Sequence of chain 3.A:
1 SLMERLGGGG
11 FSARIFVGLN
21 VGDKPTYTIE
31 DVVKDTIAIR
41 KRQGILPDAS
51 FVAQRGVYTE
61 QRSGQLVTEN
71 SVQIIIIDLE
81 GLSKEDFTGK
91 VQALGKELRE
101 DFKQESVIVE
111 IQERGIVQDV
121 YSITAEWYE

The protein below binds the small molecule below.
Small molecule (SMILES): CSC[C@H]1O[C@@H](n2cnc3c(N)ncnc32)[C@H](O)[C@@H]1O

Sequence of chain 1.A:
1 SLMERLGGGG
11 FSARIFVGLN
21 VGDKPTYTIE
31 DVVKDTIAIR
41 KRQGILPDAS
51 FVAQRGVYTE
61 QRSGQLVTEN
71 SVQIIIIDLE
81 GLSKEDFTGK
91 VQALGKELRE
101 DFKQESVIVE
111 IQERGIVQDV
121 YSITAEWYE

Binding-site contacts:
Ligand atom C1' contacts residue SER50 of chain 3.A at 3.3 Å.
Ligand atom O3' contacts residue GLU69 of chain 1.A at 2.6 Å (salt-bridge).
Ligand atom CS contacts residue ILE108 of chain 1.A at 3.9 Å (hydrophobic).
Ligand atom C2 contacts residue SER50 of chain 3.A at 3.7 Å.
Ligand atom N1 contacts residue ILE75 of chain 3.A at 3.8 Å.
Ligand atom C8 contacts residue NA1 of chain 3.D at 3.5 Å.
Ligand atom O4' contacts residue PHE16 of chain 1.A at 3.4 Å.
Ligand atom C4 contacts residue SER50 of chain 3.A at 3.7 Å.
Ligand atom C5' contacts residue GLY18 of chain 1.A at 3.6 Å.
Ligand atom N1 contacts residue ILE77 of chain 3.A at 3.0 Å (h-bond).
Ligand atom C2 contacts residue ILE77 of chain 3.A at 3.7 Å (hydrophobic).
Ligand atom C2 contacts residue ILE75 of chain 3.A at 3.3 Å (hydrophobic).
Ligand atom C5 contacts residue ALA49 of chain 3.A at 3.8 Å (hydrophobic).
Ligand atom O3' contacts residue SER71 of chain 1.A at 3.2 Å.
Ligand atom N3 contacts residue SER50 of chain 3.A at 2.9 Å (h-bond).
Ligand atom C8 contacts residue ILE108 of chain 1.A at 3.7 Å (hydrophobic).
Ligand atom C2 contacts residue ALA49 of chain 3.A at 3.7 Å (hydrophobic).
Ligand atom N6 contacts residue ILE77 of chain 3.A at 2.8 Å (h-bond).
Ligand atom O2' contacts residue GLY56 of chain 1.A at 3.4 Å.
Ligand atom C2' contacts residue GLY56 of chain 1.A at 3.7 Å.
Ligand atom S5' contacts residue PRO1 of chain 1.E at 3.7 Å.
Ligand atom C2' contacts residue SER50 of chain 3.A at 3.3 Å.
Ligand atom N6 contacts residue ASP48 of chain 3.A at 3.6 Å (salt-bridge).
Ligand atom N7 contacts residue NA1 of chain 3.D at 2.7 Å (h-bond).
Ligand atom N1 contacts residue ALA49 of chain 3.A at 3.8 Å.
Ligand atom N7 contacts residue ILE108 of chain 1.A at 3.6 Å.
Ligand atom O2' contacts residue GLN54 of chain 1.A at 3.3 Å (h-bond).
Ligand atom S5' contacts residue TYR58 of chain 1.A at 3.5 Å.
Ligand atom N7 contacts residue ASP48 of chain 3.A at 3.7 Å.
Ligand atom CS contacts residue SER106 of chain 1.A at 3.5 Å.
Ligand atom N3 contacts residue ALA49 of chain 3.A at 3.5 Å.
Ligand atom C6 contacts residue ILE77 of chain 3.A at 3.8 Å (hydrophobic).
Ligand atom N6 contacts residue LEU79 of chain 3.A at 3.5 Å.
Ligand atom C3' contacts residue GLU69 of chain 1.A at 3.5 Å.
Ligand atom O2' contacts residue SER71 of chain 1.A at 2.8 Å (h-bond).
Ligand atom C2' contacts residue ALA49 of chain 3.A at 3.6 Å (hydrophobic).
Ligand atom C6 contacts residue ASP48 of chain 3.A at 3.7 Å.
Ligand atom C5' contacts residue GLU69 of chain 1.A at 3.6 Å.
Ligand atom O3' contacts residue GLY56 of chain 1.A at 3.3 Å.
Ligand atom O2' contacts residue SER50 of chain 3.A at 2.8 Å (h-bond).